Sequence of chain 1.C:
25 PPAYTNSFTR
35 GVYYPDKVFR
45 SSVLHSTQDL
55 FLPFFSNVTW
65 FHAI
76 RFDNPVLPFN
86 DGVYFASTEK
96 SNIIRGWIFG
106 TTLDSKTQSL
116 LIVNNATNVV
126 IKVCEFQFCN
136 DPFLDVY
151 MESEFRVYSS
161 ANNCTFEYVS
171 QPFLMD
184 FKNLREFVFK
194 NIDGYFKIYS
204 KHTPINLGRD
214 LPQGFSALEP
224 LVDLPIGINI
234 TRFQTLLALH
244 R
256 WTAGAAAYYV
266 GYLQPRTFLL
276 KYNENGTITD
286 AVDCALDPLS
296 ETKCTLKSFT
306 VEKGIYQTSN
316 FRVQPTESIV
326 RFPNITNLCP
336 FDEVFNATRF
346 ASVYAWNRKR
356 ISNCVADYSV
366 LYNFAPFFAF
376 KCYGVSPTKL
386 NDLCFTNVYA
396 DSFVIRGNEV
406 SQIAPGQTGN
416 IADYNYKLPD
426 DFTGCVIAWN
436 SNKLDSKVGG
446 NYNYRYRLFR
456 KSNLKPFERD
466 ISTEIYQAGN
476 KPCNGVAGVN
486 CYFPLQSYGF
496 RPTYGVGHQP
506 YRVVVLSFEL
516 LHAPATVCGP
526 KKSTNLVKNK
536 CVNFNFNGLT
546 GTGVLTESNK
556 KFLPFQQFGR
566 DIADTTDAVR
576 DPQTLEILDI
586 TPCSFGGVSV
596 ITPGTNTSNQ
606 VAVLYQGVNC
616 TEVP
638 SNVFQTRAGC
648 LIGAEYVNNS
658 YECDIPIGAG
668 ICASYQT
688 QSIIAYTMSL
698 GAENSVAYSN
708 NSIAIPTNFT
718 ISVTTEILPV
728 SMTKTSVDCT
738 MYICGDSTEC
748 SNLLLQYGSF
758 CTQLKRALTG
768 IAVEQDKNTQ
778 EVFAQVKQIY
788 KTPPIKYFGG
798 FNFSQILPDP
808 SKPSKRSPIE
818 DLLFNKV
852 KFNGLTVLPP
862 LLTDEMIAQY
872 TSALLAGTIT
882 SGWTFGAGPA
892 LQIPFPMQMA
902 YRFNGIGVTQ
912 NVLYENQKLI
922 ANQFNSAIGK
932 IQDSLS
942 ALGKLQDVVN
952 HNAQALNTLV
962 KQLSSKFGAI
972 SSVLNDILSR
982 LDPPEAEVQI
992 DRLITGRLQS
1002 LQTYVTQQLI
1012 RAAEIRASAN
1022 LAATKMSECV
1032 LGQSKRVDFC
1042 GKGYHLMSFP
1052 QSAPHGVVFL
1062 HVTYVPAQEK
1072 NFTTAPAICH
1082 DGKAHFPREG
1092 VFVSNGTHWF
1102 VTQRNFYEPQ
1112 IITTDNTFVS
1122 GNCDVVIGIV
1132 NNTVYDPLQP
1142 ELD

Binding-site contacts:
Ligand atom C5 contacts residue ASN601 of chain 1.C at 3.7 Å.
Ligand atom C4 contacts residue ASN601 of chain 1.C at 4.2 Å.
Ligand atom O5 contacts residue ASN601 of chain 1.C at 2.4 Å (h-bond).
Ligand atom C3 contacts residue ASN601 of chain 1.C at 3.7 Å.
Ligand atom C7 contacts residue ASN601 of chain 1.C at 3.4 Å.
Ligand atom O7 contacts residue THR602 of chain 1.C at 4.3 Å.
Ligand atom N2 contacts residue ASN601 of chain 1.C at 2.7 Å (h-bond).
Ligand atom C1 contacts residue ASN601 of chain 1.C at 1.4 Å.
Ligand atom O7 contacts residue ASN601 of chain 1.C at 3.4 Å (h-bond).
Ligand atom C2 contacts residue ASN601 of chain 1.C at 2.4 Å.
Ligand atom C8 contacts residue ASN601 of chain 1.C at 4.4 Å.

This protein binds this small molecule.
Small molecule (SMILES): CC(=O)N[C@@H]1[C@@H](O)[C@H](O)[C@@H](CO)O[C@H]1O